This protein binds this small molecule.
Small molecule (SMILES): O=C(O)C(=O)CO

Sequence of chain 1.C:
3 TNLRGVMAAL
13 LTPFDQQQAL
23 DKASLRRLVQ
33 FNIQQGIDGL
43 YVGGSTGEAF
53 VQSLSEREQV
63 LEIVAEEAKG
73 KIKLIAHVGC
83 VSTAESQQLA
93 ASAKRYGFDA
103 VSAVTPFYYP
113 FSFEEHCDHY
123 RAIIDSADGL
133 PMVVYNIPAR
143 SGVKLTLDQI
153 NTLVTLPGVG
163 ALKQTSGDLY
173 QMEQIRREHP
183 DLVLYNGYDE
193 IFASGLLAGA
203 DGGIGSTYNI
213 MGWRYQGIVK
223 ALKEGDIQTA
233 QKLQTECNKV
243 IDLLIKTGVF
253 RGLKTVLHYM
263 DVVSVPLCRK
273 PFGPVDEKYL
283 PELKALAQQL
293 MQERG

Binding-site contacts:
Ligand atom O2 contacts residue LYS165 of chain 1.C at 2.8 Å (salt-bridge).
Ligand atom O1 contacts residue ALA11 of chain 1.C at 3.5 Å.
Ligand atom C1 contacts residue GLY46 of chain 1.C at 4.2 Å.
Ligand atom C3 contacts residue THR167 of chain 1.C at 4.3 Å.
Ligand atom C1 contacts residue ALA11 of chain 1.C at 4.0 Å (hydrophobic).
Ligand atom C1 contacts residue LYS165 of chain 1.C at 2.5 Å.
Ligand atom C1 contacts residue SER47 of chain 1.C at 3.6 Å.
Ligand atom C3 contacts residue TYR137 of chain 1.C at 3.5 Å (hydrophobic).
Ligand atom O4 contacts residue SER47 of chain 1.C at 4.5 Å.
Ligand atom O1 contacts residue THR48 of chain 1.C at 2.6 Å (h-bond).
Ligand atom O2 contacts residue GLY46 of chain 1.C at 3.7 Å.
Ligand atom O2 contacts residue TYR43 of chain 1.C at 3.4 Å.
Ligand atom C2 contacts residue THR48 of chain 1.C at 4.1 Å.
Ligand atom O1 contacts residue LYS165 of chain 1.C at 3.6 Å.
Ligand atom C1 contacts residue TYR137 of chain 1.C at 3.4 Å (hydrophobic).
Ligand atom C1 contacts residue THR48 of chain 1.C at 3.6 Å.
Ligand atom O2 contacts residue TYR137 of chain 1.C at 2.8 Å (h-bond).
Ligand atom O4 contacts residue ILE139 of chain 1.C at 4.1 Å.
Ligand atom C2 contacts residue LYS165 of chain 1.C at 1.5 Å.
Ligand atom O1 contacts residue SER47 of chain 1.C at 3.4 Å (h-bond).
Ligand atom C2 contacts residue ALA11 of chain 1.C at 3.8 Å (hydrophobic).
Ligand atom O1 contacts residue TYR43 of chain 1.C at 4.4 Å.
Ligand atom C1 contacts residue TYR43 of chain 1.C at 3.7 Å (hydrophobic).
Ligand atom C2 contacts residue TYR137 of chain 1.C at 3.6 Å (hydrophobic).
Ligand atom O2 contacts residue THR48 of chain 1.C at 4.1 Å.
Ligand atom C3 contacts residue LYS165 of chain 1.C at 2.5 Å.
Ligand atom O1 contacts residue TYR137 of chain 1.C at 4.3 Å.
Ligand atom O4 contacts residue LYS165 of chain 1.C at 3.2 Å (salt-bridge).
Ligand atom O2 contacts residue SER47 of chain 1.C at 3.0 Å (h-bond).
Ligand atom O4 contacts residue TYR137 of chain 1.C at 2.6 Å (h-bond).
Ligand atom C2 contacts residue TYR43 of chain 1.C at 4.1 Å (hydrophobic).
Ligand atom O4 contacts residue THR167 of chain 1.C at 3.8 Å.
Ligand atom C3 contacts residue THR48 of chain 1.C at 4.1 Å.
Ligand atom O1 contacts residue GLY46 of chain 1.C at 3.9 Å.
Ligand atom C2 contacts residue ILE206 of chain 1.C at 4.0 Å (hydrophobic).